Sequence of chain 2.B:
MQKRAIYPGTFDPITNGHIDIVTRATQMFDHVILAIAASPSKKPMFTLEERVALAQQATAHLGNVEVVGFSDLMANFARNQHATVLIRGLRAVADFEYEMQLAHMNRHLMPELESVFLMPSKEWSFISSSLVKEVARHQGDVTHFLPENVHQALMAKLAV

This small molecule binds to this protein.
Small molecule (SMILES): Oc1cccc2nc(CCc3cccc(Cl)c3)[nH]c12

Binding-site contacts:
Ligand atom C3 contacts residue LEU102 of chain 7.B at 3.6 Å (hydrophobic).
Ligand atom C contacts residue ASN106 of chain 7.B at 3.2 Å.
Ligand atom C2 contacts residue LEU102 of chain 7.B at 3.6 Å (hydrophobic).
Ligand atom C14 contacts residue MET74 of chain 7.B at 3.6 Å (hydrophobic).
Ligand atom C12 contacts residue ALA37 of chain 7.B at 3.7 Å (hydrophobic).
Ligand atom CL contacts residue PHE70 of chain 7.B at 3.9 Å.
Ligand atom C contacts residue MET74 of chain 7.B at 3.6 Å (hydrophobic).
Ligand atom CL contacts residue GLY9 of chain 7.B at 3.3 Å.
Ligand atom C3 contacts residue GLU134 of chain 2.B at 3.9 Å.
Ligand atom O contacts residue MET74 of chain 7.B at 3.1 Å.
Ligand atom C3 contacts residue LEU131 of chain 2.B at 3.8 Å (hydrophobic).
Ligand atom O contacts residue LEU73 of chain 7.B at 3.6 Å.
Ligand atom C11 contacts residue ALA37 of chain 7.B at 3.9 Å (hydrophobic).
Ligand atom C14 contacts residue LEU73 of chain 7.B at 3.6 Å (hydrophobic).
Ligand atom N1 contacts residue LEU73 of chain 7.B at 3.4 Å.
Ligand atom C4 contacts residue MET74 of chain 7.B at 4.0 Å (hydrophobic).
Ligand atom C2 contacts residue LEU131 of chain 2.B at 4.0 Å (hydrophobic).
Ligand atom C6 contacts residue HIS138 of chain 2.B at 3.7 Å.
Ligand atom C2 contacts residue MET105 of chain 7.B at 3.6 Å (hydrophobic).
Ligand atom C6 contacts residue LEU73 of chain 7.B at 4.0 Å (hydrophobic).
Ligand atom C7 contacts residue ASP72 of chain 7.B at 3.6 Å.
Ligand atom O contacts residue LEU109 of chain 7.B at 4.0 Å.
Ligand atom O contacts residue ALA75 of chain 7.B at 3.0 Å (h-bond).
Ligand atom C5 contacts residue LEU73 of chain 7.B at 3.7 Å (hydrophobic).
Ligand atom C5 contacts residue MET74 of chain 7.B at 4.0 Å (hydrophobic).
Ligand atom N contacts residue GLU134 of chain 2.B at 2.8 Å (salt-bridge).
Ligand atom C contacts residue LEU73 of chain 7.B at 3.6 Å (hydrophobic).
Ligand atom C11 contacts residue THR10 of chain 7.B at 4.0 Å.
Ligand atom C13 contacts residue PHE70 of chain 7.B at 3.8 Å (hydrophobic).
Ligand atom C2 contacts residue VAL135 of chain 2.B at 3.5 Å (hydrophobic).
Ligand atom C1 contacts residue ASN106 of chain 7.B at 3.1 Å.
Ligand atom C5 contacts residue GLU134 of chain 2.B at 3.9 Å.
Ligand atom N1 contacts residue MET74 of chain 7.B at 3.0 Å (h-bond).
Ligand atom C4 contacts residue GLU134 of chain 2.B at 3.6 Å.
Ligand atom C13 contacts residue ALA37 of chain 7.B at 3.9 Å (hydrophobic).
Ligand atom CL contacts residue PRO8 of chain 7.B at 3.7 Å.
Ligand atom C1 contacts residue LEU109 of chain 7.B at 3.6 Å (hydrophobic).
Ligand atom C1 contacts residue MET105 of chain 7.B at 4.0 Å (hydrophobic).
Ligand atom O contacts residue ASN106 of chain 7.B at 2.7 Å (h-bond).
Ligand atom C3 contacts residue VAL135 of chain 2.B at 3.8 Å (hydrophobic).

Sequence of chain 7.B:
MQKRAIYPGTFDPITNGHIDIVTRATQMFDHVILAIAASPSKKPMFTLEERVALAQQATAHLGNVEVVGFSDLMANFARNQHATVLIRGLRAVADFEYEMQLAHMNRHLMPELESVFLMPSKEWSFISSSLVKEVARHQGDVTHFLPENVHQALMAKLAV